Sequence of chain 2.A:
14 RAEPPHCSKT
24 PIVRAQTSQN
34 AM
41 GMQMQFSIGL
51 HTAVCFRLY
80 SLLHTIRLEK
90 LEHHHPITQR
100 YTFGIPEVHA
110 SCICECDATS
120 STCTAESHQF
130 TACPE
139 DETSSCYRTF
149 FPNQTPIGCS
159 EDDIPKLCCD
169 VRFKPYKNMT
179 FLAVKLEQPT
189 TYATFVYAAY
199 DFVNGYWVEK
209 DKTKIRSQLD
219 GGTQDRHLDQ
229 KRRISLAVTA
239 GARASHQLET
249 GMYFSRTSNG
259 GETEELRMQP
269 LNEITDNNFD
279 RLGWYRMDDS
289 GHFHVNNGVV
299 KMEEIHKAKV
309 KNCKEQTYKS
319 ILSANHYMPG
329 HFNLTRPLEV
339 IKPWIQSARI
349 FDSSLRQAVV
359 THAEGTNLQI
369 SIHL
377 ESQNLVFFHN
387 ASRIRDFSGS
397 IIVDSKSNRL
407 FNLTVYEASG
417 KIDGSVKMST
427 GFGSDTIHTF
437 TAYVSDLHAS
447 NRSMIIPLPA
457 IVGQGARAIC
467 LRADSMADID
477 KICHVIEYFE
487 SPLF

Binding-site contacts:
Ligand atom C8 contacts residue HIS444 of chain 2.A at 3.9 Å.
Ligand atom C1 contacts residue TRP205 of chain 2.A at 4.0 Å (hydrophobic).
Ligand atom O2 contacts residue PHE200 of chain 2.A at 3.5 Å.
Ligand atom N2 contacts residue LEU443 of chain 2.A at 3.9 Å.
Ligand atom C6 contacts residue PHE200 of chain 2.A at 3.6 Å (hydrophobic).
Ligand atom C4 contacts residue ASN386 of chain 2.A at 4.1 Å.
Ligand atom O3 contacts residue ARG57 of chain 2.A at 4.4 Å.
Ligand atom C7 contacts residue ASN386 of chain 2.A at 3.5 Å.
Ligand atom N2 contacts residue ASN386 of chain 2.A at 3.0 Å (h-bond).
Ligand atom O4 contacts residue TRP205 of chain 2.A at 3.4 Å.
Ligand atom C7 contacts residue LEU443 of chain 2.A at 4.4 Å (hydrophobic).
Ligand atom O5 contacts residue HIS385 of chain 2.A at 4.5 Å.
Ligand atom O7 contacts residue ASN386 of chain 2.A at 3.4 Å (h-bond).
Ligand atom C8 contacts residue ARG389 of chain 2.A at 4.3 Å.
Ligand atom O6 contacts residue PHE200 of chain 2.A at 4.1 Å.
Ligand atom C8 contacts residue PHE384 of chain 2.A at 3.7 Å (hydrophobic).
Ligand atom O5 contacts residue PHE200 of chain 2.A at 3.4 Å.
Ligand atom C2 contacts residue TRP205 of chain 2.A at 4.2 Å (hydrophobic).
Ligand atom C1 contacts residue ASN386 of chain 2.A at 1.4 Å.
Ligand atom C6 contacts residue PHE200 of chain 2.A at 3.6 Å (hydrophobic).
Ligand atom O7 contacts residue ARG57 of chain 2.A at 2.8 Å (salt-bridge).
Ligand atom C3 contacts residue ASN386 of chain 2.A at 3.8 Å.
Ligand atom C2 contacts residue ASN386 of chain 2.A at 2.4 Å.
Ligand atom C3 contacts residue TRP205 of chain 2.A at 4.2 Å (hydrophobic).
Ligand atom C4 contacts residue PHE200 of chain 2.A at 4.4 Å (hydrophobic).
Ligand atom O5 contacts residue TRP205 of chain 2.A at 3.5 Å.
Ligand atom O5 contacts residue ASN386 of chain 2.A at 2.2 Å (h-bond).
Ligand atom C5 contacts residue ASN386 of chain 2.A at 3.5 Å.
Ligand atom C5 contacts residue PHE200 of chain 2.A at 4.0 Å (hydrophobic).
Ligand atom O7 contacts residue LEU82 of chain 2.A at 4.2 Å.
Ligand atom C8 contacts residue LEU443 of chain 2.A at 3.9 Å (hydrophobic).
Ligand atom O6 contacts residue PHE384 of chain 2.A at 3.1 Å.
Ligand atom O7 contacts residue TRP205 of chain 2.A at 4.0 Å.
Ligand atom C2 contacts residue ARG57 of chain 2.A at 4.5 Å.
Ligand atom C1 contacts residue LEU443 of chain 2.A at 4.3 Å (hydrophobic).
Ligand atom C7 contacts residue ARG57 of chain 2.A at 3.4 Å.
Ligand atom C8 contacts residue ARG57 of chain 2.A at 3.5 Å.
Ligand atom C4 contacts residue TRP205 of chain 2.A at 4.3 Å (hydrophobic).
Ligand atom O6 contacts residue PHE200 of chain 2.A at 4.0 Å.
Ligand atom C6 contacts residue PHE384 of chain 2.A at 4.2 Å (hydrophobic).

The small molecule below binds the protein below.
Small molecule (SMILES): CC(=O)N[C@H]1[C@H](O[C@H]2[C@H](O)[C@@H](NC(C)=O)CO[C@@H]2CO)O[C@H](CO)[C@@H](O[C@@H]2O[C@H](CO)[C@@H](O)[C@H](O)[C@@H]2O)[C@@H]1O